Sequence of chain 1.A:
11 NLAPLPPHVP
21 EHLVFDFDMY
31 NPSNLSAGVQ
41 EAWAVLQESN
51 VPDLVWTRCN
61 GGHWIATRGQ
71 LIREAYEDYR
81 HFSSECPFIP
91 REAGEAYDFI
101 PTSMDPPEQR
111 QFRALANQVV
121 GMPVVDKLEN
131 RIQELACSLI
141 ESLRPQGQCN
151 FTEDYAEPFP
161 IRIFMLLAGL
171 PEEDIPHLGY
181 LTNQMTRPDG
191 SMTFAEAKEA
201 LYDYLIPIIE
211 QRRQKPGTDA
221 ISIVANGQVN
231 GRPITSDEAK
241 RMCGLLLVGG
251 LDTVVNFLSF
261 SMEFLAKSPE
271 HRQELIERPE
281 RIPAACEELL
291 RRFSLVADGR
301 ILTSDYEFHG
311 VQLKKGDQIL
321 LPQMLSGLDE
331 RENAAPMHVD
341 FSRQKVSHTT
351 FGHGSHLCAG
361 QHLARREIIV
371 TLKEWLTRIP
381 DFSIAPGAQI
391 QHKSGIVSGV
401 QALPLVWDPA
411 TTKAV

A small-molecule ligand and the protein it binds are described below.
Small molecule (SMILES): CC1(C)[C@@H]2CC[C@@]1(C)C(=O)C2

Binding-site contacts:
Ligand atom C5 contacts residue CYN1 of chain 1.C at 3.2 Å.
Ligand atom C10 contacts residue PHE88 of chain 1.A at 4.0 Å (hydrophobic).
Ligand atom C8 contacts residue ILE396 of chain 1.A at 4.0 Å (hydrophobic).
Ligand atom C8 contacts residue PHE88 of chain 1.A at 4.3 Å (hydrophobic).
Ligand atom C3 contacts residue ASP298 of chain 1.A at 4.4 Å.
Ligand atom C9 contacts residue THR253 of chain 1.A at 4.2 Å.
Ligand atom C7 contacts residue HEM1 of chain 1.B at 4.5 Å.
Ligand atom C10 contacts residue ILE396 of chain 1.A at 4.3 Å (hydrophobic).
Ligand atom C10 contacts residue VAL248 of chain 1.A at 3.7 Å (hydrophobic).
Ligand atom C7 contacts residue CYN1 of chain 1.C at 4.4 Å.
Ligand atom C3 contacts residue TYR97 of chain 1.A at 3.5 Å (hydrophobic).
Ligand atom C3 contacts residue LEU245 of chain 1.A at 4.0 Å (hydrophobic).
Ligand atom C4 contacts residue HEM1 of chain 1.B at 3.7 Å.
Ligand atom C9 contacts residue VAL397 of chain 1.A at 4.3 Å (hydrophobic).
Ligand atom C10 contacts residue THR186 of chain 1.A at 3.9 Å.
Ligand atom C5 contacts residue HEM1 of chain 1.B at 3.6 Å.
Ligand atom C9 contacts residue HEM1 of chain 1.B at 3.9 Å.
Ligand atom O contacts residue TYR97 of chain 1.A at 2.7 Å (h-bond).
Ligand atom C9 contacts residue VAL296 of chain 1.A at 3.9 Å (hydrophobic).
Ligand atom C10 contacts residue VAL397 of chain 1.A at 4.2 Å (hydrophobic).
Ligand atom C5 contacts residue LEU245 of chain 1.A at 4.1 Å (hydrophobic).
Ligand atom C2 contacts residue LEU245 of chain 1.A at 3.9 Å (hydrophobic).
Ligand atom C6 contacts residue GLY249 of chain 1.A at 4.2 Å.
Ligand atom O contacts residue LEU245 of chain 1.A at 3.8 Å.
Ligand atom O contacts residue PHE88 of chain 1.A at 3.3 Å.
Ligand atom C6 contacts residue VAL248 of chain 1.A at 4.0 Å (hydrophobic).
Ligand atom C1 contacts residue VAL248 of chain 1.A at 4.4 Å (hydrophobic).
Ligand atom C6 contacts residue LEU245 of chain 1.A at 4.0 Å (hydrophobic).
Ligand atom C2 contacts residue TYR97 of chain 1.A at 3.4 Å (hydrophobic).
Ligand atom C8 contacts residue ASP298 of chain 1.A at 3.6 Å.
Ligand atom C8 contacts residue HEM1 of chain 1.B at 4.1 Å.
Ligand atom C9 contacts residue CYN1 of chain 1.C at 3.5 Å.
Ligand atom C4 contacts residue CYN1 of chain 1.C at 4.2 Å.
Ligand atom C3 contacts residue THR102 of chain 1.A at 3.9 Å.
Ligand atom C3 contacts residue HEM1 of chain 1.B at 4.1 Å.
Ligand atom C2 contacts residue PHE88 of chain 1.A at 4.1 Å (hydrophobic).
Ligand atom C6 contacts residue CYN1 of chain 1.C at 3.6 Å.
Ligand atom C8 contacts residue VAL296 of chain 1.A at 3.9 Å (hydrophobic).